Binding-site contacts:
Ligand atom C8 contacts residue SER335 of chain 1.C at 3.5 Å.
Ligand atom C4 contacts residue ASN297 of chain 1.C at 4.3 Å.
Ligand atom O7 contacts residue ASN297 of chain 1.C at 3.7 Å.
Ligand atom C7 contacts residue ASN333 of chain 1.C at 4.2 Å.
Ligand atom N2 contacts residue ASN297 of chain 1.C at 2.9 Å (h-bond).
Ligand atom O5 contacts residue ARG444 of chain 1.C at 3.9 Å.
Ligand atom O7 contacts residue ASN333 of chain 1.C at 3.9 Å.
Ligand atom C8 contacts residue VAL334 of chain 1.C at 3.8 Å (hydrophobic).
Ligand atom O6 contacts residue GLN295 of chain 1.C at 4.5 Å.
Ligand atom C8 contacts residue ASN333 of chain 1.C at 3.6 Å.
Ligand atom C3 contacts residue ASN297 of chain 1.C at 3.9 Å.
Ligand atom O5 contacts residue GLN295 of chain 1.C at 3.9 Å.
Ligand atom C1 contacts residue ASN297 of chain 1.C at 1.5 Å.
Ligand atom C2 contacts residue ASN297 of chain 1.C at 2.5 Å.
Ligand atom C8 contacts residue SER413 of chain 1.C at 4.4 Å.
Ligand atom C5 contacts residue GLN295 of chain 1.C at 4.0 Å.
Ligand atom C6 contacts residue ARG444 of chain 1.C at 3.9 Å.
Ligand atom O6 contacts residue ARG444 of chain 1.C at 3.1 Å (salt-bridge).
Ligand atom C5 contacts residue ASN297 of chain 1.C at 3.8 Å.
Ligand atom C7 contacts residue ASN297 of chain 1.C at 3.5 Å.
Ligand atom O5 contacts residue ASN297 of chain 1.C at 2.4 Å (h-bond).
Ligand atom C1 contacts residue GLN295 of chain 1.C at 3.7 Å.

Sequence of chain 1.C:
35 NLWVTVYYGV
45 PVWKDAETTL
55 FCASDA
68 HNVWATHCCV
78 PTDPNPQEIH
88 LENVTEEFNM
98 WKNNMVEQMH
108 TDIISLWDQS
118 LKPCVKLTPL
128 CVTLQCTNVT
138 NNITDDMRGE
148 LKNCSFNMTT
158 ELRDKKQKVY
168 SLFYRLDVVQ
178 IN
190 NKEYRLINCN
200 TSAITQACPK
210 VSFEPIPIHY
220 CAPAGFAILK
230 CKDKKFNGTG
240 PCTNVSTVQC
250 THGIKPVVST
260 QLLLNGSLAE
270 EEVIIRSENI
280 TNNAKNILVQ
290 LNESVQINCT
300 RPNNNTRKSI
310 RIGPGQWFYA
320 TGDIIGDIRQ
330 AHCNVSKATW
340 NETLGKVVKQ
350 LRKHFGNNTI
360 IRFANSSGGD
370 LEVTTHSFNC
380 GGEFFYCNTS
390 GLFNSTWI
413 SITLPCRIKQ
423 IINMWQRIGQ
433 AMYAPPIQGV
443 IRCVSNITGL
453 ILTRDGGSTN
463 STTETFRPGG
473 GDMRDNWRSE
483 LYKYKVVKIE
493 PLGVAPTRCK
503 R

A protein and the small-molecule ligand that binds it are described below.
Small molecule (SMILES): CC(=O)N[C@@H]1[C@@H](O)[C@H](O)[C@@H](CO)O[C@H]1O